Sequence of chain 1.A:
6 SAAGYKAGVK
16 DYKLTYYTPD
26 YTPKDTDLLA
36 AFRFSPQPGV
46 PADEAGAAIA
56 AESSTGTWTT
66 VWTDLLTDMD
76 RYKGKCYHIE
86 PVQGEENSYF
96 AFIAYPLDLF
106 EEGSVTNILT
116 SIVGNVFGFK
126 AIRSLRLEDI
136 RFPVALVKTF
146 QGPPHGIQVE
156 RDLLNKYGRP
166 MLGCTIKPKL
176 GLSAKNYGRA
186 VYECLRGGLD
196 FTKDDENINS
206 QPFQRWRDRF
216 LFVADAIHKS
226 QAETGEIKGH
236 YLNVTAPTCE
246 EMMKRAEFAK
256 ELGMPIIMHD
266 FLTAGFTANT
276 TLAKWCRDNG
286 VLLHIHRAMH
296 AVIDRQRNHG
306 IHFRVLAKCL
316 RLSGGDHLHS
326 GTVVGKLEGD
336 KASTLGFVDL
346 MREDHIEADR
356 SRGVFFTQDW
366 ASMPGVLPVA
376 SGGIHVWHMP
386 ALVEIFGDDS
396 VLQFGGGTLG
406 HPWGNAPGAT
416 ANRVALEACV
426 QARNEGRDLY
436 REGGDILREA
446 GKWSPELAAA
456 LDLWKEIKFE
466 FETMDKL

Binding-site contacts:
Ligand atom O1 contacts residue THR62 of chain 1.A at 3.7 Å.
Ligand atom O1P contacts residue GLY377 of chain 1.C at 3.3 Å.
Ligand atom O4P contacts residue HIS324 of chain 1.C at 3.7 Å.
Ligand atom O1 contacts residue LYS172 of chain 1.C at 3.1 Å (salt-bridge).
Ligand atom O5 contacts residue ASN120 of chain 1.A at 3.8 Å.
Ligand atom C5 contacts residue ASN120 of chain 1.A at 3.4 Å.
Ligand atom O2 contacts residue LYS172 of chain 1.C at 3.0 Å (salt-bridge).
Ligand atom C3 contacts residue GLU201 of chain 1.C at 3.6 Å.
Ligand atom O6P contacts residue HIS324 of chain 1.C at 2.7 Å (h-bond).
Ligand atom O4 contacts residue SER376 of chain 1.C at 2.7 Å (h-bond).
Ligand atom O6P contacts residue SER376 of chain 1.C at 3.2 Å (h-bond).
Ligand atom C3 contacts residue ASN120 of chain 1.A at 3.6 Å.
Ligand atom O2P contacts residue LYS172 of chain 1.C at 3.3 Å.
Ligand atom O1 contacts residue LYS331 of chain 1.C at 3.8 Å.
Ligand atom O4P contacts residue ARG292 of chain 1.C at 2.5 Å.
Ligand atom O5P contacts residue ARG292 of chain 1.C at 2.7 Å (salt-bridge).
Ligand atom C1 contacts residue SER376 of chain 1.C at 3.7 Å.
Ligand atom O3 contacts residue ASP200 of chain 1.C at 3.5 Å (salt-bridge).
Ligand atom P2 contacts residue ARG292 of chain 1.C at 3.3 Å.
Ligand atom O3 contacts residue GLU201 of chain 1.C at 3.1 Å (salt-bridge).
Ligand atom P1 contacts residue THR62 of chain 1.A at 3.3 Å.
Ligand atom O2 contacts residue LYS174 of chain 1.C at 3.7 Å.
Ligand atom O1P contacts residue LYS331 of chain 1.C at 2.9 Å (salt-bridge).
Ligand atom O5P contacts residue LEU332 of chain 1.C at 3.4 Å.
Ligand atom O2P contacts residue GLY401 of chain 1.C at 2.9 Å (h-bond).
Ligand atom C2 contacts residue GLU57 of chain 1.A at 3.6 Å.
Ligand atom O2P contacts residue TRP63 of chain 1.A at 3.7 Å.
Ligand atom O5 contacts residue LEU332 of chain 1.C at 3.1 Å.
Ligand atom O2 contacts residue GLU57 of chain 1.A at 2.8 Å (salt-bridge).
Ligand atom O4 contacts residue GLY377 of chain 1.C at 3.7 Å.
Ligand atom O1P contacts residue TRP63 of chain 1.A at 3.2 Å.
Ligand atom O2 contacts residue ASP200 of chain 1.C at 3.7 Å.
Ligand atom O2P contacts residue GLY400 of chain 1.C at 3.5 Å.
Ligand atom O1P contacts residue THR62 of chain 1.A at 3.5 Å (h-bond).
Ligand atom O1P contacts residue GLY378 of chain 1.C at 2.8 Å (h-bond).
Ligand atom O3P contacts residue GLY400 of chain 1.C at 2.8 Å (h-bond).
Ligand atom O2P contacts residue THR62 of chain 1.A at 2.2 Å (h-bond).
Ligand atom O3 contacts residue HIS291 of chain 1.C at 3.0 Å (h-bond).
Ligand atom C2 contacts residue LYS172 of chain 1.C at 3.8 Å.
Ligand atom C5 contacts residue LEU332 of chain 1.C at 3.8 Å (hydrophobic).

Sequence of chain 1.C:
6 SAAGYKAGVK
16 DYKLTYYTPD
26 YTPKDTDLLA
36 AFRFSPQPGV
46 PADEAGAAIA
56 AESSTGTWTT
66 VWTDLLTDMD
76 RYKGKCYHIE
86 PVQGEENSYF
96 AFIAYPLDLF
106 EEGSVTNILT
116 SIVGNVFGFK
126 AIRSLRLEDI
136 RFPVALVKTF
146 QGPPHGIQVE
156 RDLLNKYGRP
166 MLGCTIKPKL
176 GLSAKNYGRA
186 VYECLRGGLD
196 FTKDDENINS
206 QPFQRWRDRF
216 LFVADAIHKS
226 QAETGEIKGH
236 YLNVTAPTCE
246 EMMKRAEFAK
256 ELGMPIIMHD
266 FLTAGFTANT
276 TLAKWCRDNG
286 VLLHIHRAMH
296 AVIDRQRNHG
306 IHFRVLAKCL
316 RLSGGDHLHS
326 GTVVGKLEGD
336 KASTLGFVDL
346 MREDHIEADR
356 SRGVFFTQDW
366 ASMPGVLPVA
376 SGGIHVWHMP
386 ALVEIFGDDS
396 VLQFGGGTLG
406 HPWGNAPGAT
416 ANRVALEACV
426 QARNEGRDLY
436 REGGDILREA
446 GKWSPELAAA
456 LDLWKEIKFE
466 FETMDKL

This small molecule binds to this protein.
Small molecule (SMILES): O=C(COP(=O)(O)O)[C@@H](O)[C@H](O)COP(=O)(O)O